Binding-site contacts:
Ligand atom OAX contacts residue LEU403 of chain 1.G at 3.6 Å.
Ligand atom CAV contacts residue GLY405 of chain 1.G at 3.7 Å.
Ligand atom CAK contacts residue LEU408 of chain 1.G at 3.5 Å (hydrophobic).
Ligand atom FAM contacts residue ALA493 of chain 1.G at 3.1 Å.
Ligand atom OAT contacts residue LYS290 of chain 1.G at 3.3 Å (salt-bridge).
Ligand atom NAS contacts residue LEU403 of chain 1.G at 3.2 Å (h-bond).
Ligand atom OAT contacts residue CO31 of chain 1.KB at 3.5 Å (h-bond).
Ligand atom NAS contacts residue LYS290 of chain 1.G at 3.6 Å.
Ligand atom CBG contacts residue ALA376 of chain 1.G at 3.6 Å (hydrophobic).
Ligand atom OAT contacts residue ASP375 of chain 1.G at 3.3 Å (salt-bridge).
Ligand atom OAT contacts residue GLU377 of chain 1.G at 2.6 Å (salt-bridge).
Ligand atom CAJ contacts residue LEU408 of chain 1.G at 3.6 Å (hydrophobic).
Ligand atom CAC contacts residue GLY405 of chain 1.G at 3.4 Å.
Ligand atom O contacts residue ASP375 of chain 1.G at 2.9 Å (salt-bridge).
Ligand atom O contacts residue ZN1 of chain 1.LB at 2.1 Å.
Ligand atom CA contacts residue LEU403 of chain 1.G at 3.3 Å (hydrophobic).
Ligand atom O contacts residue LYS302 of chain 1.G at 2.8 Å (salt-bridge).
Ligand atom FAM contacts residue LEU408 of chain 1.G at 3.6 Å.
Ligand atom FAN contacts residue PHE499 of chain 1.G at 3.2 Å.
Ligand atom CAL contacts residue PHE314 of chain 1.G at 3.7 Å (hydrophobic).
Ligand atom OAT contacts residue ASP295 of chain 1.G at 2.7 Å (salt-bridge).
Ligand atom OAX contacts residue THR404 of chain 1.G at 2.9 Å.
Ligand atom CAL contacts residue ALA493 of chain 1.G at 3.7 Å (hydrophobic).
Ligand atom CAD contacts residue GLY405 of chain 1.G at 3.4 Å.
Ligand atom FAN contacts residue MET308 of chain 1.G at 3.7 Å.
Ligand atom NAS contacts residue CO31 of chain 1.KB at 3.3 Å (h-bond).
Ligand atom C contacts residue ASP375 of chain 1.G at 3.3 Å.
Ligand atom FAO contacts residue MET308 of chain 1.G at 3.3 Å.
Ligand atom OAX contacts residue GLY405 of chain 1.G at 2.8 Å (h-bond).
Ligand atom NAS contacts residue ZN1 of chain 1.LB at 2.7 Å.
Ligand atom OAT contacts residue ZN1 of chain 1.LB at 1.9 Å.
Ligand atom CAB contacts residue GLY405 of chain 1.G at 3.7 Å.
Ligand atom CAA contacts residue GLY405 of chain 1.G at 3.7 Å.
Ligand atom CBD contacts residue ASN373 of chain 1.G at 3.3 Å.
Ligand atom CAF contacts residue GLY405 of chain 1.G at 3.7 Å.
Ligand atom C contacts residue ZN1 of chain 1.LB at 2.7 Å.
Ligand atom FAO contacts residue GLY306 of chain 1.G at 3.3 Å.
Ligand atom NAS contacts residue ASP375 of chain 1.G at 3.5 Å (salt-bridge).
Ligand atom O contacts residue ASP295 of chain 1.G at 3.5 Å (salt-bridge).
Ligand atom OAT contacts residue ASP315 of chain 1.G at 3.6 Å.

This protein binds this small molecule.
Small molecule (SMILES): O=C(N[C@@H](C(=O)NO)c1ccc(-c2cc(F)c(F)c(F)c2)cc1)C1C2CC3CC(C2)CC1C3

Sequence of chain 1.G:
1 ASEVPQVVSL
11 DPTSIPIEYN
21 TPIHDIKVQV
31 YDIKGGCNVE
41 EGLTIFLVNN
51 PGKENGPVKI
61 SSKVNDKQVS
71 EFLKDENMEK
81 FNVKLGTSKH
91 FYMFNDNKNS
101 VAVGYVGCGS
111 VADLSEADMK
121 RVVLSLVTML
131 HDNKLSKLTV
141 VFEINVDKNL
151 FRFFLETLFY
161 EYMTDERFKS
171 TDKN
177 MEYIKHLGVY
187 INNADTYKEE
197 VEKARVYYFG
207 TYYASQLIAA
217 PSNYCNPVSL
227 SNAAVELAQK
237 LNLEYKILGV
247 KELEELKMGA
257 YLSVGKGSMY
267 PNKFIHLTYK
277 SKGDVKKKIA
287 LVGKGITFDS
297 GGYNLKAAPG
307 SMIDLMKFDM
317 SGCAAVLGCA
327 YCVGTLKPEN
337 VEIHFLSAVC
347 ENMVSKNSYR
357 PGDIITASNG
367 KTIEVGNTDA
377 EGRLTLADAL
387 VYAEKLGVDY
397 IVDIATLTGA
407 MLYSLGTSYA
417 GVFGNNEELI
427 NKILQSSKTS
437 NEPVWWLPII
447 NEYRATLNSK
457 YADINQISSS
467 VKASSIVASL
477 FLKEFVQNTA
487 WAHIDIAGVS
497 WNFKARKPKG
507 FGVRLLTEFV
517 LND